Sequence of chain 22.C:
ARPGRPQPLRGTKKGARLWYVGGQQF

Binding-site contacts:
Ligand atom C5' contacts residue ASP242 of chain 22.A at 4.4 Å.
Ligand atom C2' contacts residue LYS25 of chain 22.C at 3.8 Å.
Ligand atom OP2 contacts residue ASP242 of chain 22.A at 3.9 Å.

Sequence of chain 22.A:
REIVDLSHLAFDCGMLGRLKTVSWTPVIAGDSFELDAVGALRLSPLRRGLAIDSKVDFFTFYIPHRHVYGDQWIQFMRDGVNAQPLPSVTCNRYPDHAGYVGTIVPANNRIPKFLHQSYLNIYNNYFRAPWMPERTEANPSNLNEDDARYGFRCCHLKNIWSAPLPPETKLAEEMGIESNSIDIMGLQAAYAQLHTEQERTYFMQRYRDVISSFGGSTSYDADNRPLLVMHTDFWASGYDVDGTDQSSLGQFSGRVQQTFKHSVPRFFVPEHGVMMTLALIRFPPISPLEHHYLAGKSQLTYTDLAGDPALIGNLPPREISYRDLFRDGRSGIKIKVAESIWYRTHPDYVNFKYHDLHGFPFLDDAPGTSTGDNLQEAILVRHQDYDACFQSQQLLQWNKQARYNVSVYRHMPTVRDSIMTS

The small molecule below binds the protein below.
Small molecule (SMILES): Nc1ccn([C@H]2C[C@H](O)[C@@H](COP(=O)(O)O)O2)c(=O)n1